Binding-site contacts:
Ligand atom O1P contacts residue TYR79 of chain 1.A at 3.5 Å (h-bond).
Ligand atom C4 contacts residue LEU83 of chain 1.A at 3.7 Å (hydrophobic).
Ligand atom P2 contacts residue ARG35 of chain 1.A at 3.6 Å.
Ligand atom O3' contacts residue LYS78 of chain 1.A at 3.5 Å (salt-bridge).
Ligand atom O5P contacts residue ASP40 of chain 1.A at 3.3 Å (salt-bridge).
Ligand atom C2' contacts residue TYR107 of chain 1.A at 3.9 Å (hydrophobic).
Ligand atom O4P contacts residue ARG81 of chain 1.A at 2.8 Å (salt-bridge).
Ligand atom C5' contacts residue ARG81 of chain 1.A at 4.1 Å.
Ligand atom O5P contacts residue TYR107 of chain 1.A at 4.0 Å.
Ligand atom C2' contacts residue TYR109 of chain 1.A at 3.4 Å (hydrophobic).
Ligand atom C4' contacts residue ARG81 of chain 1.A at 3.9 Å.
Ligand atom O4 contacts residue LEU83 of chain 1.A at 3.7 Å.
Ligand atom C4 contacts residue TYR109 of chain 1.A at 3.7 Å (hydrophobic).
Ligand atom P1 contacts residue LYS78 of chain 1.A at 3.8 Å.
Ligand atom P2 contacts residue ARG81 of chain 1.A at 4.0 Å.
Ligand atom C3' contacts residue TYR107 of chain 1.A at 3.9 Å (hydrophobic).
Ligand atom C5M contacts residue TYR107 of chain 1.A at 3.8 Å (hydrophobic).
Ligand atom O5' contacts residue ARG35 of chain 1.A at 3.6 Å (salt-bridge).
Ligand atom O5P contacts residue ARG35 of chain 1.A at 2.9 Å (salt-bridge).
Ligand atom C2 contacts residue TYR109 of chain 1.A at 3.9 Å (hydrophobic).
Ligand atom N3 contacts residue TYR109 of chain 1.A at 3.5 Å.
Ligand atom C5M contacts residue ARG35 of chain 1.A at 3.8 Å.
Ligand atom O4 contacts residue LEU37 of chain 1.A at 3.9 Å.
Ligand atom C2 contacts residue ASP77 of chain 1.A at 4.0 Å.
Ligand atom C5M contacts residue LEU36 of chain 1.A at 4.0 Å (hydrophobic).
Ligand atom P2 contacts residue CA1 of chain 1.B at 4.1 Å.
Ligand atom O4' contacts residue ARG81 of chain 1.A at 3.1 Å (salt-bridge).
Ligand atom O2 contacts residue TYR109 of chain 1.A at 4.0 Å.
Ligand atom P1 contacts residue TYR79 of chain 1.A at 3.6 Å.
Ligand atom C5 contacts residue LEU83 of chain 1.A at 4.0 Å (hydrophobic).
Ligand atom O4 contacts residue TYR109 of chain 1.A at 3.9 Å.
Ligand atom O5' contacts residue ARG81 of chain 1.A at 3.1 Å (salt-bridge).
Ligand atom O4P contacts residue ARG35 of chain 1.A at 2.8 Å (salt-bridge).
Ligand atom O5P contacts residue CA1 of chain 1.B at 3.2 Å.
Ligand atom N3 contacts residue LEU83 of chain 1.A at 3.8 Å.
Ligand atom C5' contacts residue TYR107 of chain 1.A at 3.6 Å (hydrophobic).
Ligand atom C6 contacts residue ARG81 of chain 1.A at 4.1 Å.
Ligand atom O2 contacts residue ASP77 of chain 1.A at 3.9 Å.
Ligand atom O2P contacts residue TYR79 of chain 1.A at 2.6 Å (h-bond).
Ligand atom O1P contacts residue LYS78 of chain 1.A at 2.7 Å (salt-bridge).

The protein below binds the small molecule below.
Small molecule (SMILES): Cc1cn([C@H]2C[C@H](OP(=O)(O)O)[C@@H](COP(=O)(O)O)O2)c(=O)[nH]c1=O

Sequence of chain 1.A:
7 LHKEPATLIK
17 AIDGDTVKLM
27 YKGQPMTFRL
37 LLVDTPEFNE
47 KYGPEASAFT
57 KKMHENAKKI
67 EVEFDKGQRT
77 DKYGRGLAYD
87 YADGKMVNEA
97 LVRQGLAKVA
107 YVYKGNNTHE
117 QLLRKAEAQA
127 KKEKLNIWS